Binding-site contacts:
Ligand atom O7 contacts residue PHE293 of chain 1.A at 4.2 Å.
Ligand atom C1 contacts residue ASN270 of chain 1.A at 1.4 Å.
Ligand atom C4 contacts residue ASN270 of chain 1.A at 4.2 Å.
Ligand atom N2 contacts residue ASN270 of chain 1.A at 2.9 Å (h-bond).
Ligand atom C2 contacts residue ASN270 of chain 1.A at 2.5 Å.
Ligand atom O5 contacts residue ASN270 of chain 1.A at 2.4 Å (h-bond).
Ligand atom C7 contacts residue ASN270 of chain 1.A at 3.5 Å.
Ligand atom O7 contacts residue SER294 of chain 1.A at 4.1 Å.
Ligand atom C7 contacts residue PHE293 of chain 1.A at 4.4 Å (hydrophobic).
Ligand atom C3 contacts residue ASN270 of chain 1.A at 3.8 Å.
Ligand atom O5 contacts residue HIS295 of chain 1.A at 4.4 Å.
Ligand atom C1 contacts residue PHE293 of chain 1.A at 4.3 Å (hydrophobic).
Ligand atom O6 contacts residue HIS295 of chain 1.A at 3.0 Å (h-bond).
Ligand atom N2 contacts residue PHE293 of chain 1.A at 3.9 Å.
Ligand atom C6 contacts residue HIS295 of chain 1.A at 4.0 Å.
Ligand atom O7 contacts residue ASN270 of chain 1.A at 3.5 Å (h-bond).
Ligand atom O6 contacts residue SER294 of chain 1.A at 3.7 Å.
Ligand atom C5 contacts residue ASN270 of chain 1.A at 3.7 Å.

A protein and the small-molecule ligand that binds it are described below.
Small molecule (SMILES): CC(=O)N[C@H]1[C@H](O[C@H]2[C@H](O)[C@@H](NC(C)=O)CO[C@@H]2CO)O[C@H](CO)[C@@H](O)[C@@H]1O

Sequence of chain 1.A:
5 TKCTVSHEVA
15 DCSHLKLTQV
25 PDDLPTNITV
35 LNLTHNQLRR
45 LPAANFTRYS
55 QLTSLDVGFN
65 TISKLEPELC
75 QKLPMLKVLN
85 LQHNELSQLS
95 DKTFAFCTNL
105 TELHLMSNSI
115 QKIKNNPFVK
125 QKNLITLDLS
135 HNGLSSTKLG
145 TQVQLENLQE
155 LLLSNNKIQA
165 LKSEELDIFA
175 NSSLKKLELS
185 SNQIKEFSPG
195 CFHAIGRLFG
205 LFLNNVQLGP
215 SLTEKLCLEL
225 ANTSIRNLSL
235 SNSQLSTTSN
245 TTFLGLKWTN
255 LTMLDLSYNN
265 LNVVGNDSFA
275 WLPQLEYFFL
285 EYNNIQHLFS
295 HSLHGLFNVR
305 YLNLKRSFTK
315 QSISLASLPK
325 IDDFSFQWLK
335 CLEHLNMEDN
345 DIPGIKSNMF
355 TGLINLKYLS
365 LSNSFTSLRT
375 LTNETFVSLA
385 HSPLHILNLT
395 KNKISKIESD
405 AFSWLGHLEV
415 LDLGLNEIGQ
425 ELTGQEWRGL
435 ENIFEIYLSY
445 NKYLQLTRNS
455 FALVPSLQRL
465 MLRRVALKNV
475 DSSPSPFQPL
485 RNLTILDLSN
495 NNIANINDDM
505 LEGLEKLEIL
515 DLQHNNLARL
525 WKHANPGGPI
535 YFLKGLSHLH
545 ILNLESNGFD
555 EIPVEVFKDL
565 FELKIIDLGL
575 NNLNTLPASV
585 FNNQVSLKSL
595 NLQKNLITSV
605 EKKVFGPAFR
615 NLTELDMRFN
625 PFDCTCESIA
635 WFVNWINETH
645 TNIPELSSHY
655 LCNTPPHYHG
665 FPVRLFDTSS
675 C